The small molecule below binds the protein below.
Small molecule (SMILES): CC(=O)N[C@@H]1[C@@H](O)[C@H](O)[C@@H](CO)O[C@H]1O

Sequence of chain 1.T:
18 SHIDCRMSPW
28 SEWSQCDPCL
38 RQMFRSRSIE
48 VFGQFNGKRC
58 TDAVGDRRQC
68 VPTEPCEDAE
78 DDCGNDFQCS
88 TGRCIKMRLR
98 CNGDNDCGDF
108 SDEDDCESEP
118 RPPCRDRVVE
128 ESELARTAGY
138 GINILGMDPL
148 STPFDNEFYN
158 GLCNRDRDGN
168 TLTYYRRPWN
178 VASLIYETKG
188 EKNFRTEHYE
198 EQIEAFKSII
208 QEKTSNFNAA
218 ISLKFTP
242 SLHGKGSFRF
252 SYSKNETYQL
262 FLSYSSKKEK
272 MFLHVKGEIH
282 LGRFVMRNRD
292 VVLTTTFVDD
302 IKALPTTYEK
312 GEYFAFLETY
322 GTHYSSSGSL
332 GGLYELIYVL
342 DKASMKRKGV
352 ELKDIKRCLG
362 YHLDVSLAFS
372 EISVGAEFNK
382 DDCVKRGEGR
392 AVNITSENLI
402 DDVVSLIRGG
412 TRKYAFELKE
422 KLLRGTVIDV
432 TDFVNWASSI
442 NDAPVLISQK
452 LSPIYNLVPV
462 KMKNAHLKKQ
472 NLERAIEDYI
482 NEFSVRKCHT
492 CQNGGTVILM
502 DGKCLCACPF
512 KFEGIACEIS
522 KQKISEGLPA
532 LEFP

Binding-site contacts:
Ligand atom C7 contacts residue ASN213 of chain 1.T at 4.0 Å.
Ligand atom O5 contacts residue ASN380 of chain 1.S at 4.0 Å.
Ligand atom C2 contacts residue ASN213 of chain 1.T at 4.2 Å.
Ligand atom C7 contacts residue SER252 of chain 1.T at 4.1 Å.
Ligand atom C8 contacts residue ASN215 of chain 1.T at 3.2 Å.
Ligand atom O7 contacts residue ASN213 of chain 1.T at 3.9 Å.
Ligand atom C7 contacts residue ASN215 of chain 1.T at 3.0 Å.
Ligand atom N2 contacts residue PHE214 of chain 1.T at 3.6 Å.
Ligand atom C8 contacts residue SER252 of chain 1.T at 4.2 Å.
Ligand atom C1 contacts residue ASN215 of chain 1.T at 1.4 Å.
Ligand atom C3 contacts residue ASN213 of chain 1.T at 4.3 Å.
Ligand atom O5 contacts residue ASN215 of chain 1.T at 2.3 Å (h-bond).
Ligand atom O3 contacts residue ASN213 of chain 1.T at 3.3 Å.
Ligand atom C1 contacts residue ASN380 of chain 1.S at 4.1 Å.
Ligand atom O7 contacts residue TYR253 of chain 1.T at 2.7 Å (h-bond).
Ligand atom C2 contacts residue ASN215 of chain 1.T at 2.5 Å.
Ligand atom C4 contacts residue ASN215 of chain 1.T at 4.2 Å.
Ligand atom N2 contacts residue ASN215 of chain 1.T at 3.0 Å (h-bond).
Ligand atom C7 contacts residue TYR253 of chain 1.T at 3.8 Å (hydrophobic).
Ligand atom O7 contacts residue ASN215 of chain 1.T at 3.5 Å (h-bond).
Ligand atom C3 contacts residue ASN215 of chain 1.T at 3.8 Å.
Ligand atom O7 contacts residue PHE214 of chain 1.T at 3.0 Å (h-bond).
Ligand atom O7 contacts residue SER252 of chain 1.T at 3.3 Å (h-bond).
Ligand atom C5 contacts residue ASN215 of chain 1.T at 3.6 Å.
Ligand atom N2 contacts residue TYR253 of chain 1.T at 4.5 Å.
Ligand atom C7 contacts residue PHE214 of chain 1.T at 3.5 Å (hydrophobic).
Ligand atom N2 contacts residue ASN213 of chain 1.T at 3.5 Å.

Sequence of chain 1.S:
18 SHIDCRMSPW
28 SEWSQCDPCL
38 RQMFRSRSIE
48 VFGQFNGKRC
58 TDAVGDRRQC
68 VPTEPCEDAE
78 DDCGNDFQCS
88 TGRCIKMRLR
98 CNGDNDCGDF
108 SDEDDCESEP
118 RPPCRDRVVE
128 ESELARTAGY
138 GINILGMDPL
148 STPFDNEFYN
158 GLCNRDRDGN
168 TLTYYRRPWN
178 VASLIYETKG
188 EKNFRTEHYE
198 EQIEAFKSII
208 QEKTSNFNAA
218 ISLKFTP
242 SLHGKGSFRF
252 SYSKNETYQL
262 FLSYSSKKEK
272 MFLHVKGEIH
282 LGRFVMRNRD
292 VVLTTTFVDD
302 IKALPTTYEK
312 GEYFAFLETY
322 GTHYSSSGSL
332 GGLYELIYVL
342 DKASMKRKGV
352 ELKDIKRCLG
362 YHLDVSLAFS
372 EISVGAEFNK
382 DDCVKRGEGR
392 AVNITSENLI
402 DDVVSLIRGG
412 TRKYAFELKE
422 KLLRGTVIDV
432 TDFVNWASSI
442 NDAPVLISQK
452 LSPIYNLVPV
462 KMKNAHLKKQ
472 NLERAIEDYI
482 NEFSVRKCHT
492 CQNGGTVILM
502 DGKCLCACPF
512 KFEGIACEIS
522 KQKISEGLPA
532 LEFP